The protein below binds the small molecule below.
Small molecule (SMILES): CC[C@H](C)[C@H](NC(=O)[C@H](CCC(=O)O)NC(=O)[C@H](CC1=c2ccccc2=NC1)NC(=O)[C@H](CC(C)C)NC(=O)[C@H](C)N)C(=O)N[C@@H](CCC(N)=O)C(=O)N[C@@H](CCC(N)=O)C(=O)N[C@H](C(=O)N[C@H](C(=O)O)C(C)C)C(C)C

Binding-site contacts:
Ligand atom O contacts residue TYR84 of chain 1.A at 2.7 Å (h-bond).
Ligand atom O contacts residue THR143 of chain 1.A at 2.5 Å (h-bond).
Ligand atom O contacts residue TYR7 of chain 1.A at 3.3 Å.
Ligand atom N contacts residue TYR99 of chain 1.A at 3.1 Å (h-bond).
Ligand atom CB contacts residue ASP77 of chain 1.A at 3.2 Å.
Ligand atom CB contacts residue TYR99 of chain 1.A at 3.4 Å (hydrophobic).
Ligand atom CD2 contacts residue TYR7 of chain 1.A at 3.4 Å (hydrophobic).
Ligand atom NE1 contacts residue GLN155 of chain 1.A at 3.0 Å (h-bond).
Ligand atom N contacts residue ASP77 of chain 1.A at 2.7 Å (salt-bridge).
Ligand atom CA contacts residue THR143 of chain 1.A at 3.5 Å.
Ligand atom O contacts residue GLN155 of chain 1.A at 3.4 Å (h-bond).
Ligand atom CD2 contacts residue TYR99 of chain 1.A at 3.4 Å (hydrophobic).
Ligand atom CG2 contacts residue ASP77 of chain 1.A at 3.5 Å.
Ligand atom CA contacts residue TYR7 of chain 1.A at 3.2 Å (hydrophobic).
Ligand atom CD1 contacts residue GLU63 of chain 1.A at 3.5 Å.
Ligand atom OXT contacts residue TYR84 of chain 1.A at 3.5 Å (h-bond).
Ligand atom N contacts residue LYS66 of chain 1.A at 3.4 Å (salt-bridge).
Ligand atom O contacts residue TRP147 of chain 1.A at 3.0 Å (h-bond).
Ligand atom C contacts residue GLU63 of chain 1.A at 3.5 Å.
Ligand atom N contacts residue GLU63 of chain 1.A at 2.8 Å (salt-bridge).
Ligand atom O contacts residue HIS70 of chain 1.A at 3.2 Å.
Ligand atom C contacts residue TYR7 of chain 1.A at 3.2 Å (hydrophobic).
Ligand atom CA contacts residue GLU63 of chain 1.A at 3.3 Å.
Ligand atom CA contacts residue ASP77 of chain 1.A at 3.2 Å.
Ligand atom OE2 contacts residue ARG65 of chain 1.A at 3.2 Å (salt-bridge).
Ligand atom C contacts residue ASP77 of chain 1.A at 3.4 Å.
Ligand atom CG1 contacts residue TYR116 of chain 1.A at 3.5 Å (hydrophobic).
Ligand atom CG contacts residue GLU63 of chain 1.A at 3.3 Å.
Ligand atom N contacts residue TYR171 of chain 1.A at 2.7 Å (h-bond).
Ligand atom CA contacts residue TYR171 of chain 1.A at 3.4 Å (hydrophobic).
Ligand atom CA contacts residue TYR159 of chain 1.A at 3.5 Å (hydrophobic).
Ligand atom N contacts residue TYR7 of chain 1.A at 3.0 Å (h-bond).
Ligand atom O contacts residue TYR159 of chain 1.A at 2.7 Å (h-bond).
Ligand atom N contacts residue TYR159 of chain 1.A at 3.3 Å.
Ligand atom OE1 contacts residue LYS146 of chain 1.A at 3.5 Å (salt-bridge).
Ligand atom O contacts residue LYS66 of chain 1.A at 2.7 Å (salt-bridge).
Ligand atom OE1 contacts residue ARG65 of chain 1.A at 3.0 Å (salt-bridge).
Ligand atom CD1 contacts residue ARG97 of chain 1.A at 3.5 Å.
Ligand atom O contacts residue LYS146 of chain 1.A at 2.8 Å (salt-bridge).
Ligand atom CD1 contacts residue MET45 of chain 1.A at 3.4 Å (hydrophobic).

Sequence of chain 1.A:
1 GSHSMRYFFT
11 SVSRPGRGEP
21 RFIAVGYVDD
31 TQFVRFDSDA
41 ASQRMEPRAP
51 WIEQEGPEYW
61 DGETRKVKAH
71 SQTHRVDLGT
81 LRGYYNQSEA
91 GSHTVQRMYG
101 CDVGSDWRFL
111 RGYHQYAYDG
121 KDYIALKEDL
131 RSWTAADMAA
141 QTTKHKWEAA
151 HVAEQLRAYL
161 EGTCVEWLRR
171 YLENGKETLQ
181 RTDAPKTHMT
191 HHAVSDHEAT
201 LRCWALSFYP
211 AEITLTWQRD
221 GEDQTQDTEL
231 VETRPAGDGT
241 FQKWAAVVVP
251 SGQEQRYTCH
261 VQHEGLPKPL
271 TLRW